Sequence of chain 1.B:
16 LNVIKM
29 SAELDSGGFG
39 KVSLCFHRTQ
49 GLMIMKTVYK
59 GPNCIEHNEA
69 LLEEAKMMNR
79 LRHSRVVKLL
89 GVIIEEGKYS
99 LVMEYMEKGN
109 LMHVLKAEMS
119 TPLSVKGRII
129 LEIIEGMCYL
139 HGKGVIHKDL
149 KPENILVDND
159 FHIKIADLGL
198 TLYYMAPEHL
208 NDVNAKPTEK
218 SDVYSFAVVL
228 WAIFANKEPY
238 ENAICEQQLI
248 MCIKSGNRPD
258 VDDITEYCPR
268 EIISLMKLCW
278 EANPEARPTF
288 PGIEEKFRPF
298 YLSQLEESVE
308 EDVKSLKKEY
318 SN

This protein binds this small molecule.
Small molecule (SMILES): CC(C)(C)c1cc(NC(=O)Nc2ccc(-c3cccc4c(N)nccc34)cc2)no1

Binding-site contacts:
Ligand atom C1 contacts residue LEU154 of chain 1.B at 3.8 Å (hydrophobic).
Ligand atom O1 contacts residue MET75 of chain 1.B at 3.6 Å.
Ligand atom N01 contacts residue MET76 of chain 1.B at 3.3 Å (h-bond).
Ligand atom C20 contacts residue TYR103 of chain 1.B at 3.8 Å (hydrophobic).
Ligand atom C1 contacts residue ILE52 of chain 1.B at 3.9 Å (hydrophobic).
Ligand atom C20 contacts residue ILE52 of chain 1.B at 3.5 Å (hydrophobic).
Ligand atom C07 contacts residue MET76 of chain 1.B at 3.5 Å (hydrophobic).
Ligand atom C07 contacts residue ASP165 of chain 1.B at 3.8 Å.
Ligand atom N03 contacts residue MET104 of chain 1.B at 3.1 Å (h-bond).
Ligand atom N1 contacts residue MET76 of chain 1.B at 3.6 Å.
Ligand atom C01 contacts residue VAL84 of chain 1.B at 3.7 Å (hydrophobic).
Ligand atom C09 contacts residue MET101 of chain 1.B at 3.7 Å (hydrophobic).
Ligand atom C05 contacts residue ASP165 of chain 1.B at 3.7 Å.
Ligand atom N04 contacts residue ILE52 of chain 1.B at 3.6 Å.
Ligand atom C13 contacts residue LEU154 of chain 1.B at 3.8 Å (hydrophobic).
Ligand atom N02 contacts residue GLU72 of chain 1.B at 2.9 Å (salt-bridge).
Ligand atom O01 contacts residue VAL85 of chain 1.B at 3.5 Å.
Ligand atom C21 contacts residue LEU154 of chain 1.B at 3.6 Å (hydrophobic).
Ligand atom C08 contacts residue MET76 of chain 1.B at 3.6 Å (hydrophobic).
Ligand atom C01 contacts residue LEU79 of chain 1.B at 3.7 Å (hydrophobic).
Ligand atom C08 contacts residue ASP165 of chain 1.B at 3.7 Å.
Ligand atom C22 contacts residue LEU154 of chain 1.B at 3.4 Å (hydrophobic).
Ligand atom N04 contacts residue MET104 of chain 1.B at 2.9 Å (h-bond).
Ligand atom C06 contacts residue ASP165 of chain 1.B at 3.6 Å.
Ligand atom O01 contacts residue ASP165 of chain 1.B at 2.7 Å (salt-bridge).
Ligand atom C19 contacts residue ILE52 of chain 1.B at 3.7 Å (hydrophobic).
Ligand atom C10 contacts residue MET101 of chain 1.B at 3.6 Å (hydrophobic).
Ligand atom O01 contacts residue ALA164 of chain 1.B at 3.3 Å.
Ligand atom C16 contacts residue VAL40 of chain 1.B at 3.8 Å (hydrophobic).
Ligand atom C20 contacts residue MET104 of chain 1.B at 3.8 Å (hydrophobic).
Ligand atom N02 contacts residue MET76 of chain 1.B at 3.7 Å.
Ligand atom C21 contacts residue ILE52 of chain 1.B at 3.7 Å (hydrophobic).
Ligand atom N03 contacts residue TYR103 of chain 1.B at 3.2 Å.
Ligand atom C08 contacts residue GLU72 of chain 1.B at 3.4 Å.
Ligand atom N04 contacts residue TYR103 of chain 1.B at 3.8 Å.
Ligand atom N01 contacts residue ASP165 of chain 1.B at 3.6 Å.
Ligand atom C14 contacts residue ALA164 of chain 1.B at 3.9 Å (hydrophobic).
Ligand atom N01 contacts residue GLU72 of chain 1.B at 3.0 Å (salt-bridge).
Ligand atom C21 contacts residue MET104 of chain 1.B at 3.5 Å (hydrophobic).
Ligand atom C21 contacts residue GLU102 of chain 1.B at 3.4 Å.